A small-molecule ligand and the protein it binds are described below.
Small molecule (SMILES): CC(=O)N[C@@H]1[C@@H](O)[C@H](O)[C@@H](CO)O[C@H]1O

Binding-site contacts:
Ligand atom C5 contacts residue LYS1003 of chain 1.C at 4.0 Å.
Ligand atom C5 contacts residue ASN788 of chain 1.C at 3.7 Å.
Ligand atom C3 contacts residue ASN788 of chain 1.C at 3.8 Å.
Ligand atom C1 contacts residue LYS1003 of chain 1.C at 3.5 Å.
Ligand atom O5 contacts residue LYS1003 of chain 1.C at 4.1 Å.
Ligand atom O5 contacts residue ASN788 of chain 1.C at 2.4 Å (h-bond).
Ligand atom N2 contacts residue ASN788 of chain 1.C at 2.9 Å (h-bond).
Ligand atom C8 contacts residue THR787 of chain 1.C at 4.3 Å.
Ligand atom C8 contacts residue ASN788 of chain 1.C at 3.9 Å.
Ligand atom C1 contacts residue ASN788 of chain 1.C at 1.4 Å.
Ligand atom C4 contacts residue ASN788 of chain 1.C at 4.2 Å.
Ligand atom C2 contacts residue ASN788 of chain 1.C at 2.5 Å.
Ligand atom C3 contacts residue LYS1003 of chain 1.C at 4.1 Å.
Ligand atom O7 contacts residue ASN788 of chain 1.C at 3.4 Å (h-bond).
Ligand atom N2 contacts residue LYS1003 of chain 1.C at 4.3 Å.
Ligand atom C2 contacts residue LYS1003 of chain 1.C at 4.2 Å.
Ligand atom C7 contacts residue ASN788 of chain 1.C at 3.3 Å.

Sequence of chain 1.C:
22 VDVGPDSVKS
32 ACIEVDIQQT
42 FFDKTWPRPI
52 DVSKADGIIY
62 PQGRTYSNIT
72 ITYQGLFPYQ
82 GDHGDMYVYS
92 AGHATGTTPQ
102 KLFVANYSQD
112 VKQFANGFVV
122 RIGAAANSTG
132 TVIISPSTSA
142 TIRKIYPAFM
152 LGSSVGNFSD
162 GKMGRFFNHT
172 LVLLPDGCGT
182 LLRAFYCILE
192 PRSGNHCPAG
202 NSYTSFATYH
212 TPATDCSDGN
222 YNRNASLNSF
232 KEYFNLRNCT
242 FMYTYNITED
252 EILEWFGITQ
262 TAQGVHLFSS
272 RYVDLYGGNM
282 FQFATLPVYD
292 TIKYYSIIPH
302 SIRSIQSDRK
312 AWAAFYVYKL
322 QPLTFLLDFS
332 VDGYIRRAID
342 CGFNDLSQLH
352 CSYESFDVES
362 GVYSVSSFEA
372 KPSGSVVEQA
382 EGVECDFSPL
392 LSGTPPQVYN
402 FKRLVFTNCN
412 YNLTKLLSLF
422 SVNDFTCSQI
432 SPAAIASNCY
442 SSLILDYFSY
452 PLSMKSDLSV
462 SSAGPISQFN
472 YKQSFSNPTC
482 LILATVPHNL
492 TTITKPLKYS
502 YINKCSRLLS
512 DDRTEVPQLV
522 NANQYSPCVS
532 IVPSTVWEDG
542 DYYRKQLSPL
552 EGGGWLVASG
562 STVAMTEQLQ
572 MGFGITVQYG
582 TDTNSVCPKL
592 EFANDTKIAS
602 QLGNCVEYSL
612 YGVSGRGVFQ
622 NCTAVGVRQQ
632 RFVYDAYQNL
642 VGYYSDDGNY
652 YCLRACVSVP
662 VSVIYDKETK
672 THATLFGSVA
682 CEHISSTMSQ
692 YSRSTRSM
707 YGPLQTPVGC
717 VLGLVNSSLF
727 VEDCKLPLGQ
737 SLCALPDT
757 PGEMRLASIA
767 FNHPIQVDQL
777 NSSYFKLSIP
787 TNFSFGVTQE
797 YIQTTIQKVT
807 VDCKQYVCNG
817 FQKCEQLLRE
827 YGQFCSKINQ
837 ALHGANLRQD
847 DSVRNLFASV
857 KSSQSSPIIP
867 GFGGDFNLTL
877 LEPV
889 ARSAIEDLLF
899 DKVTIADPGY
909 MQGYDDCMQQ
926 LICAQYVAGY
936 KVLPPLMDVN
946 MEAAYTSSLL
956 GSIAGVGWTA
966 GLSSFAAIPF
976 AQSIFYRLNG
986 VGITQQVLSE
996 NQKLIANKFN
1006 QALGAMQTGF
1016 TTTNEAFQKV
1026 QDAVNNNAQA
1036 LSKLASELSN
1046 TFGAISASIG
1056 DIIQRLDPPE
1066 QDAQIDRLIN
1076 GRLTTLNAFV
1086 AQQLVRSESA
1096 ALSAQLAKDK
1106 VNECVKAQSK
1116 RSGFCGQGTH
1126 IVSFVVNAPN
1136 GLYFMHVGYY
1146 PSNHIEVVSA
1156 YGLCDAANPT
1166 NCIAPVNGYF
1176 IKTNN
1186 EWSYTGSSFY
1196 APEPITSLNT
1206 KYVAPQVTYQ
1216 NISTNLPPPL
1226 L